Binding-site contacts:
Ligand atom C5 contacts residue TYR20 of chain 1.A at 4.3 Å (hydrophobic).
Ligand atom C6 contacts residue GLN1 of chain 1.A at 3.2 Å.
Ligand atom C1 contacts residue GLN1 of chain 1.A at 4.4 Å.
Ligand atom C3 contacts residue PRO6 of chain 1.A at 4.5 Å (hydrophobic).
Ligand atom O5 contacts residue GLN1 of chain 1.A at 3.2 Å (h-bond).
Ligand atom C1 contacts residue SER4 of chain 1.A at 1.4 Å.
Ligand atom C2 contacts residue SER4 of chain 1.A at 2.4 Å.
Ligand atom C5 contacts residue GLN1 of chain 1.A at 3.6 Å.
Ligand atom O2 contacts residue PRO6 of chain 1.A at 4.1 Å.
Ligand atom C6 contacts residue SER4 of chain 1.A at 4.3 Å.
Ligand atom O6 contacts residue GLN1 of chain 1.A at 3.0 Å.
Ligand atom O5 contacts residue PRO6 of chain 1.A at 3.8 Å.
Ligand atom C3 contacts residue SER4 of chain 1.A at 3.6 Å.
Ligand atom O5 contacts residue SER4 of chain 1.A at 2.3 Å (h-bond).
Ligand atom O2 contacts residue SER4 of chain 1.A at 2.6 Å (h-bond).
Ligand atom C4 contacts residue SER4 of chain 1.A at 4.0 Å.
Ligand atom C5 contacts residue SER4 of chain 1.A at 3.6 Å.

Sequence of chain 1.A:
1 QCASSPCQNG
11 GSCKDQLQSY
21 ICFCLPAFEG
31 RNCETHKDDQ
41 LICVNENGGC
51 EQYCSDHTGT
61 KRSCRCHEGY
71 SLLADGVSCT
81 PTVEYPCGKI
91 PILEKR

A protein and the small-molecule ligand that binds it are described below.
Small molecule (SMILES): OC[C@H]1O[C@H](O)[C@H](O)[C@@H](O)[C@@H]1O